Binding-site contacts:
Ligand atom C7 contacts residue ASN308 of chain 1.E at 3.7 Å.
Ligand atom N2 contacts residue ASN308 of chain 1.E at 3.0 Å (h-bond).
Ligand atom C4 contacts residue ASN308 of chain 1.E at 4.2 Å.
Ligand atom C2 contacts residue ASN308 of chain 1.E at 2.5 Å.
Ligand atom O7 contacts residue ASN308 of chain 1.E at 3.9 Å.
Ligand atom O6 contacts residue ASN308 of chain 1.E at 4.4 Å.
Ligand atom C3 contacts residue ASN308 of chain 1.E at 3.8 Å.
Ligand atom C1 contacts residue ASN308 of chain 1.E at 1.4 Å.
Ligand atom C5 contacts residue ASN308 of chain 1.E at 3.6 Å.
Ligand atom O5 contacts residue ASN308 of chain 1.E at 2.3 Å (h-bond).

A protein and the small-molecule ligand that binds it are described below.
Small molecule (SMILES): CC(=O)N[C@@H]1[C@@H](O)[C@H](O)[C@@H](CO)O[C@H]1O

Sequence of chain 1.E:
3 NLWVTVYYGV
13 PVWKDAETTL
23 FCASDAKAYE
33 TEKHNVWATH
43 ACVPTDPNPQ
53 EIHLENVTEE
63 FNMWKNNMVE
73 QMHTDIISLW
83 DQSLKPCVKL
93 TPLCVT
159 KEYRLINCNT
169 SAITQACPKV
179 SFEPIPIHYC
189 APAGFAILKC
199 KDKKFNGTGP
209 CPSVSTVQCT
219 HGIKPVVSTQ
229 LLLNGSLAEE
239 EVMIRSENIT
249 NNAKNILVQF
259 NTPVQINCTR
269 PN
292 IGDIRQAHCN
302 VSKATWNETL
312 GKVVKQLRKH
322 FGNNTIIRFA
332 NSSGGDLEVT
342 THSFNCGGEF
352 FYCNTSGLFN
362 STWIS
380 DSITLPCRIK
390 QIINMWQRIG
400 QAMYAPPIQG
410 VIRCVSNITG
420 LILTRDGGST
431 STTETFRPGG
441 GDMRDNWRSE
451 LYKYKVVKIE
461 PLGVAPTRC